This protein binds this small molecule.
Small molecule (SMILES): CC(=O)N[C@H]1[C@H](O[C@H]2[C@H](O)[C@@H](NC(C)=O)CO[C@@H]2CO)O[C@H](CO)[C@@H](O)[C@@H]1O

Binding-site contacts:
Ligand atom C4 contacts residue ASN775 of chain 1.B at 4.3 Å.
Ligand atom C8 contacts residue GLN778 of chain 1.B at 4.3 Å.
Ligand atom C5 contacts residue GLN778 of chain 1.B at 4.3 Å.
Ligand atom C8 contacts residue ASN775 of chain 1.B at 4.5 Å.
Ligand atom C1 contacts residue SER777 of chain 1.B at 3.5 Å.
Ligand atom O5 contacts residue SER777 of chain 1.B at 3.9 Å.
Ligand atom O7 contacts residue ASN775 of chain 1.B at 3.4 Å (h-bond).
Ligand atom C6 contacts residue GLN778 of chain 1.B at 4.4 Å.
Ligand atom C2 contacts residue ASN775 of chain 1.B at 2.5 Å.
Ligand atom O6 contacts residue GLN778 of chain 1.B at 3.5 Å (h-bond).
Ligand atom N2 contacts residue ASN775 of chain 1.B at 2.9 Å (h-bond).
Ligand atom O5 contacts residue ASN775 of chain 1.B at 2.4 Å (h-bond).
Ligand atom C5 contacts residue ASN775 of chain 1.B at 3.8 Å.
Ligand atom C1 contacts residue ASN775 of chain 1.B at 1.5 Å.
Ligand atom C7 contacts residue ASN775 of chain 1.B at 3.3 Å.
Ligand atom C3 contacts residue ASN775 of chain 1.B at 3.9 Å.
Ligand atom C5 contacts residue SER777 of chain 1.B at 4.1 Å.

Sequence of chain 1.B:
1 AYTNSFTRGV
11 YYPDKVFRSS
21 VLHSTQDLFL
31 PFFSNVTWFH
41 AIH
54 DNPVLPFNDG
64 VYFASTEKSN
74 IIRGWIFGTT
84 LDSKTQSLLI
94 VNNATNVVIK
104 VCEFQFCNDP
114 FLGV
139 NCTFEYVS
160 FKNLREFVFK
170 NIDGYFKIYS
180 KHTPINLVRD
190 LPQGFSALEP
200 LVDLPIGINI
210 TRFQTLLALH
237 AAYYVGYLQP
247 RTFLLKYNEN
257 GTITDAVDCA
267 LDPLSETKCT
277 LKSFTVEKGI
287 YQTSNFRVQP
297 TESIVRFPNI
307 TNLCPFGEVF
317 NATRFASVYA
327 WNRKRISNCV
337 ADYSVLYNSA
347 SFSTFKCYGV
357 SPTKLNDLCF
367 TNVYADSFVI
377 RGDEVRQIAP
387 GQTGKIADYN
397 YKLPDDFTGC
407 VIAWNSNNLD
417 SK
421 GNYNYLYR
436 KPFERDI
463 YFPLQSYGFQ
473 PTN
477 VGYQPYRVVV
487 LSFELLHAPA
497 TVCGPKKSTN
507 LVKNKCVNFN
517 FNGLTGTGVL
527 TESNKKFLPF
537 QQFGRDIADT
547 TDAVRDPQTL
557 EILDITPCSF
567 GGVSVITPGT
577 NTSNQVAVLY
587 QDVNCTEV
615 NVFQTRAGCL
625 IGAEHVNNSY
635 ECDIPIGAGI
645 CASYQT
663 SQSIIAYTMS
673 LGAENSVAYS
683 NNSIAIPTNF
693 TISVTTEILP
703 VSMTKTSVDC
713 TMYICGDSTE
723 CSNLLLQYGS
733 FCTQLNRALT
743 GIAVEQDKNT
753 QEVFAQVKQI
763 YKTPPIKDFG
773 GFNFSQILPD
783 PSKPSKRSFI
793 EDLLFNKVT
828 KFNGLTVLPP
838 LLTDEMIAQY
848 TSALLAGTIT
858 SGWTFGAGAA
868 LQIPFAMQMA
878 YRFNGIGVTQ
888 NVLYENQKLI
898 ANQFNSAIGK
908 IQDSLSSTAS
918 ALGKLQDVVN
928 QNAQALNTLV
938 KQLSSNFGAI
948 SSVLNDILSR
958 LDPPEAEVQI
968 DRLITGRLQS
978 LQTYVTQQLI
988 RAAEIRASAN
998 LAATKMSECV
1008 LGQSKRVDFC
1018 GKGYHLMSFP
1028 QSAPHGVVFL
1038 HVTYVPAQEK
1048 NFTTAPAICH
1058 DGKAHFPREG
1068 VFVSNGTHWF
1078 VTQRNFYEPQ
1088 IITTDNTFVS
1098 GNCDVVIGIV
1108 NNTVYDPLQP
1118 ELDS